Sequence of chain 1.B:
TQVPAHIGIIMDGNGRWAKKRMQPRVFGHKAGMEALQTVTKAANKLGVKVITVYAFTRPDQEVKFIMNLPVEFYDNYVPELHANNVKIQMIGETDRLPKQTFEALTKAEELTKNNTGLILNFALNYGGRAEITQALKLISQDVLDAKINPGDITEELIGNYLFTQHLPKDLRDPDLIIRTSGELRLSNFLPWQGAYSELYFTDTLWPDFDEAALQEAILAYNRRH

Binding-site contacts:
Ligand atom C36 contacts residue LEU110 of chain 1.B at 3.5 Å (hydrophobic).
Ligand atom C11 contacts residue ILE107 of chain 1.B at 3.6 Å (hydrophobic).
Ligand atom C23 contacts residue ASN50 of chain 1.B at 3.7 Å.
Ligand atom C26 contacts residue ASN50 of chain 1.B at 3.9 Å.
Ligand atom C31 contacts residue ALA91 of chain 1.B at 3.5 Å (hydrophobic).
Ligand atom C8 contacts residue LEU165 of chain 1.B at 3.9 Å (hydrophobic).
Ligand atom S34 contacts residue PHE163 of chain 1.B at 3.6 Å.
Ligand atom C27 contacts residue MET47 of chain 1.B at 3.5 Å (hydrophobic).
Ligand atom C24 contacts residue HIS65 of chain 1.B at 3.7 Å.
Ligand atom C22 contacts residue HIS65 of chain 1.B at 3.4 Å.
Ligand atom C2 contacts residue LEU146 of chain 1.B at 3.5 Å (hydrophobic).
Ligand atom C26 contacts residue MET47 of chain 1.B at 3.5 Å (hydrophobic).
Ligand atom C23 contacts residue HIS65 of chain 1.B at 3.9 Å.
Ligand atom C39 contacts residue PRO111 of chain 1.B at 3.6 Å (hydrophobic).
Ligand atom C29 contacts residue ALA91 of chain 1.B at 3.7 Å (hydrophobic).
Ligand atom C7 contacts residue LEU165 of chain 1.B at 3.7 Å (hydrophobic).
Ligand atom C16 contacts residue ALA91 of chain 1.B at 3.9 Å (hydrophobic).
Ligand atom C28 contacts residue ASN50 of chain 1.B at 3.3 Å.
Ligand atom C25 contacts residue GLY68 of chain 1.B at 3.8 Å.
Ligand atom O17 contacts residue ALA91 of chain 1.B at 3.6 Å.
Ligand atom C26 contacts residue TRP247 of chain 1.B at 3.6 Å (hydrophobic).
Ligand atom C9 contacts residue LEU165 of chain 1.B at 3.9 Å (hydrophobic).
Ligand atom C35 contacts residue PRO111 of chain 1.B at 3.6 Å (hydrophobic).
Ligand atom C18 contacts residue ALA91 of chain 1.B at 3.7 Å (hydrophobic).
Ligand atom C12 contacts residue ILE107 of chain 1.B at 3.6 Å (hydrophobic).
Ligand atom C6 contacts residue PHE163 of chain 1.B at 3.7 Å (hydrophobic).
Ligand atom C35 contacts residue LEU110 of chain 1.B at 3.7 Å (hydrophobic).
Ligand atom C1 contacts residue LEU146 of chain 1.B at 3.7 Å (hydrophobic).
Ligand atom C39 contacts residue THR142 of chain 1.B at 3.9 Å.
Ligand atom C40 contacts residue PRO111 of chain 1.B at 3.5 Å (hydrophobic).
Ligand atom O15 contacts residue LEU138 of chain 1.B at 3.4 Å.
Ligand atom S34 contacts residue PHE114 of chain 1.B at 3.8 Å.
Ligand atom C35 contacts residue PHE114 of chain 1.B at 3.3 Å (hydrophobic).
Ligand atom N14 contacts residue MET108 of chain 1.B at 3.9 Å.
Ligand atom C28 contacts residue ALA91 of chain 1.B at 3.9 Å (hydrophobic).
Ligand atom C1 contacts residue PRO111 of chain 1.B at 3.9 Å (hydrophobic).
Ligand atom C27 contacts residue ASN50 of chain 1.B at 3.4 Å.
Ligand atom C36 contacts residue PRO111 of chain 1.B at 3.3 Å (hydrophobic).
Ligand atom N14 contacts residue ILE107 of chain 1.B at 3.5 Å.
Ligand atom C3 contacts residue LEU146 of chain 1.B at 3.5 Å (hydrophobic).

A small-molecule ligand and the protein it binds are described below.
Small molecule (SMILES): CC(C)Oc1ccc(CN(CCC(N)=O)C(=O)c2cnn(Cc3ccccc3)c2-c2ccc3sccc3c2)cc1